Binding-site contacts:
Ligand atom O5 contacts residue ASN48 of chain 1.B at 2.4 Å (h-bond).
Ligand atom O7 contacts residue THR50 of chain 1.B at 3.9 Å.
Ligand atom C3 contacts residue ASN48 of chain 1.B at 3.6 Å.
Ligand atom C7 contacts residue THR50 of chain 1.B at 3.9 Å.
Ligand atom C5 contacts residue ASN48 of chain 1.B at 3.7 Å.
Ligand atom C7 contacts residue ASN48 of chain 1.B at 3.8 Å.
Ligand atom N2 contacts residue THR50 of chain 1.B at 4.4 Å.
Ligand atom C4 contacts residue ASN48 of chain 1.B at 4.1 Å.
Ligand atom C1 contacts residue ASN48 of chain 1.B at 1.4 Å.
Ligand atom C8 contacts residue THR50 of chain 1.B at 4.2 Å.
Ligand atom C2 contacts residue ASN48 of chain 1.B at 2.3 Å.
Ligand atom O7 contacts residue ASN48 of chain 1.B at 4.4 Å.
Ligand atom N2 contacts residue ASN48 of chain 1.B at 2.8 Å (h-bond).

A protein and the small-molecule ligand that binds it are described below.
Small molecule (SMILES): CC(=O)N[C@@H]1[C@@H](O)[C@H](O)[C@@H](CO)O[C@H]1O

Sequence of chain 1.B:
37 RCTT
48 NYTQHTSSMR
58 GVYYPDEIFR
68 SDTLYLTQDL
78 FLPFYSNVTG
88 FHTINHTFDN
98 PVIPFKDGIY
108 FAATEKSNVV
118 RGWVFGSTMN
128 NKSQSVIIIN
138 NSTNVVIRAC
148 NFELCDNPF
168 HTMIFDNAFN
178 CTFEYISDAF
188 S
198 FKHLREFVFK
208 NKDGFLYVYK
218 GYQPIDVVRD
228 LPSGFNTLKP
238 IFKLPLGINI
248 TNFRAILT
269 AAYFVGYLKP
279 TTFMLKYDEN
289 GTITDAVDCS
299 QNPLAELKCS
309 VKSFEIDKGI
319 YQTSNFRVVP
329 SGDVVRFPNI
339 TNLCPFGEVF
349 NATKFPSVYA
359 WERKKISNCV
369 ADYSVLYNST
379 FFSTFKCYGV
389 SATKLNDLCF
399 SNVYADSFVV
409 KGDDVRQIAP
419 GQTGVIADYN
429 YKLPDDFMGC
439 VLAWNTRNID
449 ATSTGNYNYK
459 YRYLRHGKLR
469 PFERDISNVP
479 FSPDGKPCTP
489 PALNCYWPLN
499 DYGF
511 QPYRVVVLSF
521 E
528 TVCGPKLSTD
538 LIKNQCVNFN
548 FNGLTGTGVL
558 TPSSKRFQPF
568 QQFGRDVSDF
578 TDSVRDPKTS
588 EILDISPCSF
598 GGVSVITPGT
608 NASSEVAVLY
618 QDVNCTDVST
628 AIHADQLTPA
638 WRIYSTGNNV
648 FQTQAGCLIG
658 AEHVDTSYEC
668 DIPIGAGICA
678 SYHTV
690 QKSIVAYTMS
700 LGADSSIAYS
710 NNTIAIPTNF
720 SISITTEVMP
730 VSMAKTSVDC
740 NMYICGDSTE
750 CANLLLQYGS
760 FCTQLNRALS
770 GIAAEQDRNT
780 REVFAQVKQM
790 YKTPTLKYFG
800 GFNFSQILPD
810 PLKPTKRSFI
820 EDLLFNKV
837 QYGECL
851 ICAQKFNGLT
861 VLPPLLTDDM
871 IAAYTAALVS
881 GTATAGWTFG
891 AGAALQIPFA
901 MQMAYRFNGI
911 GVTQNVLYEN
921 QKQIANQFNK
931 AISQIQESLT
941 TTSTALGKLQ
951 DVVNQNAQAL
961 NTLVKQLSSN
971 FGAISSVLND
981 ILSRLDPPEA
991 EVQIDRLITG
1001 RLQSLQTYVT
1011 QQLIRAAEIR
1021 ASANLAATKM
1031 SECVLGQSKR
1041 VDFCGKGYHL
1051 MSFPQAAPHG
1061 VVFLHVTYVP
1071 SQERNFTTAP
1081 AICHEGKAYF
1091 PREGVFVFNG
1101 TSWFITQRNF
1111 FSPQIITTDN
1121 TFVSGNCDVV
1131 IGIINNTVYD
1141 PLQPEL